A small-molecule ligand and the protein it binds are described below.
Small molecule (SMILES): CC(=O)N[C@@H]1[C@@H](O)[C@H](O)[C@@H](CO)O[C@H]1O

Sequence of chain 1.A:
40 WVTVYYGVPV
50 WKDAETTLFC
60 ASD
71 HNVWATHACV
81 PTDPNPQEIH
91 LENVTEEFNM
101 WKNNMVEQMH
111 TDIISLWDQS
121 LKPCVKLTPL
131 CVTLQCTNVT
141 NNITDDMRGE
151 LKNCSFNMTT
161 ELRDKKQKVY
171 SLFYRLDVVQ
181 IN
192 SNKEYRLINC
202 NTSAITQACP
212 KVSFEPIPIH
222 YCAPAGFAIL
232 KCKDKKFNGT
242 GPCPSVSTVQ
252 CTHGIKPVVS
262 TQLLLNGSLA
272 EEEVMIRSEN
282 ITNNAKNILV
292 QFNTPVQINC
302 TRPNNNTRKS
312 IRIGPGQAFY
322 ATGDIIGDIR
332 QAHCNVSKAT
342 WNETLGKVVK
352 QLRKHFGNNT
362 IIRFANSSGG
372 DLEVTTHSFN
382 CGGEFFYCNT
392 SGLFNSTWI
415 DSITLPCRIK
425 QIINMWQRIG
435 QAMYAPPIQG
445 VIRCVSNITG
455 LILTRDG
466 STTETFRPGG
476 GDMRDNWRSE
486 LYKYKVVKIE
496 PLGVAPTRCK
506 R

Binding-site contacts:
Ligand atom C8 contacts residue LYS339 of chain 1.A at 3.7 Å.
Ligand atom C2 contacts residue ASN343 of chain 1.A at 2.4 Å.
Ligand atom C8 contacts residue ASN343 of chain 1.A at 4.1 Å.
Ligand atom C4 contacts residue ASN343 of chain 1.A at 4.1 Å.
Ligand atom C3 contacts residue ILE400 of chain 1.A at 4.4 Å (hydrophobic).
Ligand atom O5 contacts residue ILE400 of chain 1.A at 3.5 Å.
Ligand atom C7 contacts residue ASN343 of chain 1.A at 3.2 Å.
Ligand atom C1 contacts residue ASN343 of chain 1.A at 1.4 Å.
Ligand atom C6 contacts residue ILE400 of chain 1.A at 4.3 Å (hydrophobic).
Ligand atom C1 contacts residue ILE400 of chain 1.A at 3.7 Å (hydrophobic).
Ligand atom N2 contacts residue ASN343 of chain 1.A at 2.8 Å (h-bond).
Ligand atom C3 contacts residue ASN343 of chain 1.A at 3.6 Å.
Ligand atom C5 contacts residue ILE400 of chain 1.A at 3.7 Å (hydrophobic).
Ligand atom O5 contacts residue ASN343 of chain 1.A at 2.4 Å (h-bond).
Ligand atom C5 contacts residue ASN343 of chain 1.A at 3.6 Å.
Ligand atom O7 contacts residue ASN343 of chain 1.A at 3.5 Å (h-bond).